This small molecule binds to this protein.
Small molecule (SMILES): Cc1cc(CCCCCCCOc2ccc(C3=N[C@@H](C)CO3)cc2Cl)on1

Sequence of chain 1.C:
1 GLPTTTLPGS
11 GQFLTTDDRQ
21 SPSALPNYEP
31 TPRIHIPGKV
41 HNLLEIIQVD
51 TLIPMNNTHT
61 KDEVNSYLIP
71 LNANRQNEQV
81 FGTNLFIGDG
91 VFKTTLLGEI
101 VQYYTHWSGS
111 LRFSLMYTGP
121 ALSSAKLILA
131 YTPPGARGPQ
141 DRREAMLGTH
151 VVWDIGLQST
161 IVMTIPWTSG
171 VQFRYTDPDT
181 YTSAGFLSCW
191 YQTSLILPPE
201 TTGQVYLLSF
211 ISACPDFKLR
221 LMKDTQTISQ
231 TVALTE

Sequence of chain 2.C:
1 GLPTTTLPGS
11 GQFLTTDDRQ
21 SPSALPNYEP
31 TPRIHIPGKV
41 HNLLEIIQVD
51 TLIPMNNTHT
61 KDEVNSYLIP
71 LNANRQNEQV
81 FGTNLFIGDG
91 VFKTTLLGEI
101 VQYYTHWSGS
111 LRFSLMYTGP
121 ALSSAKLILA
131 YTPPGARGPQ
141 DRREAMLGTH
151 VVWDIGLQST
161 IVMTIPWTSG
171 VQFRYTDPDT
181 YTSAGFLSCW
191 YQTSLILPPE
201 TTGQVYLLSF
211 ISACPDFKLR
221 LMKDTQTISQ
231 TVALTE

Sequence of chain 1.A:
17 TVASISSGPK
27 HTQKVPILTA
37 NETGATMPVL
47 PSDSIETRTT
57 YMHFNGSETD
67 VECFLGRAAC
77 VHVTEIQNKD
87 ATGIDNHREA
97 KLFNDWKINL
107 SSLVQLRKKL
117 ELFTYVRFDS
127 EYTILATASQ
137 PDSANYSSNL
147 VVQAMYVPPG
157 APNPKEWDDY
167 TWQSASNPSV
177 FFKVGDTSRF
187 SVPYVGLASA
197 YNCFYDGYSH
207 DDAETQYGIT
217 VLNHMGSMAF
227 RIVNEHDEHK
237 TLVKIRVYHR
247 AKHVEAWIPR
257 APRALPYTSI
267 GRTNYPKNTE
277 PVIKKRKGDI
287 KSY

Binding-site contacts:
Ligand atom C4A contacts residue ASN198 of chain 1.A at 3.9 Å.
Ligand atom C3C contacts residue TYR128 of chain 1.A at 3.6 Å (hydrophobic).
Ligand atom C5C contacts residue TYR128 of chain 1.A at 3.7 Å (hydrophobic).
Ligand atom C3 contacts residue PRO174 of chain 1.A at 3.7 Å (hydrophobic).
Ligand atom N3A contacts residue ASN219 of chain 1.A at 3.4 Å (h-bond).
Ligand atom C31 contacts residue VAL176 of chain 1.A at 3.3 Å (hydrophobic).
Ligand atom C3B contacts residue LEU106 of chain 1.A at 3.8 Å (hydrophobic).
Ligand atom C31 contacts residue ALA150 of chain 1.A at 3.5 Å (hydrophobic).
Ligand atom C2B contacts residue TYR197 of chain 1.A at 3.3 Å (hydrophobic).
Ligand atom O1 contacts residue VAL188 of chain 1.A at 3.8 Å.
Ligand atom C31 contacts residue SER175 of chain 1.A at 3.5 Å.
Ligand atom C2C contacts residue VAL188 of chain 1.A at 2.8 Å (hydrophobic).
Ligand atom C6C contacts residue VAL191 of chain 1.A at 3.3 Å (hydrophobic).
Ligand atom C4 contacts residue TYR152 of chain 1.A at 3.7 Å (hydrophobic).
Ligand atom C3B contacts residue TYR197 of chain 1.A at 3.3 Å (hydrophobic).
Ligand atom C4B contacts residue LEU106 of chain 1.A at 3.7 Å (hydrophobic).
Ligand atom O1 contacts residue ALA24 of chain 1.C at 3.4 Å.
Ligand atom C5 contacts residue TYR152 of chain 1.A at 3.6 Å (hydrophobic).
Ligand atom CL1 contacts residue ILE104 of chain 1.A at 3.6 Å.
Ligand atom C3 contacts residue PHE186 of chain 1.A at 3.9 Å (hydrophobic).
Ligand atom C5A contacts residue VAL122 of chain 1.A at 3.9 Å (hydrophobic).
Ligand atom O1 contacts residue PHE186 of chain 1.A at 3.8 Å.
Ligand atom C4C contacts residue TYR152 of chain 1.A at 3.9 Å (hydrophobic).
Ligand atom O1A contacts residue VAL122 of chain 1.A at 4.0 Å.
Ligand atom C7C contacts residue TYR128 of chain 1.A at 3.5 Å (hydrophobic).
Ligand atom C31 contacts residue PRO174 of chain 1.A at 3.3 Å (hydrophobic).
Ligand atom C5 contacts residue PHE186 of chain 1.A at 3.7 Å (hydrophobic).
Ligand atom C3C contacts residue VAL188 of chain 1.A at 3.3 Å (hydrophobic).
Ligand atom N2 contacts residue PHE186 of chain 1.A at 4.0 Å.
Ligand atom C5A contacts residue CYS199 of chain 1.A at 3.9 Å (hydrophobic).
Ligand atom N2 contacts residue PRO174 of chain 1.A at 3.7 Å.
Ligand atom C4 contacts residue PHE186 of chain 1.A at 3.7 Å (hydrophobic).
Ligand atom CL1 contacts residue ASN105 of chain 1.A at 3.3 Å.
Ligand atom N2 contacts residue ALA24 of chain 1.C at 3.1 Å.
Ligand atom O1 contacts residue TYR152 of chain 1.A at 3.9 Å.
Ligand atom CL1 contacts residue MET221 of chain 1.A at 3.8 Å.
Ligand atom C1C contacts residue TYR152 of chain 1.A at 3.9 Å (hydrophobic).
Ligand atom O1B contacts residue MET221 of chain 1.A at 3.8 Å.
Ligand atom C5C contacts residue ILE104 of chain 1.A at 4.0 Å (hydrophobic).
Ligand atom CM1 contacts residue CYS199 of chain 1.A at 3.8 Å (hydrophobic).